The protein below binds the small molecule below.
Small molecule (SMILES): Cc1cn([C@H]2C[C@H](O[P](=O)(O)OC[C@H]3O[C@@H](n4ccc(N)nc4=O)C[C@@H]3O[P](=O)(O)OC[C@H]3O[C@@H](n4cnc5c(N)ncnc54)C[C@@H]3O[P](=O)(O)OC[C@H]3O[C@@H](n4cnc5c(=O)nc(N)[nH]c54)C[C@@H]3O)[C@@H](CO[P](=O)(O)O[C@H]3C[C@H](n4cc(C)c(=O)[nH]c4=O)O[C@@H]3CO[P](=O)(O)O[C@H]3C[C@H](n4cnc5c(N)ncnc54)O[C@@H]3CO[P](=O)(O)O[C@H]3C[C@H](n4cnc5c(N)ncnc54)O[C@@H]3CO[P](=O)(O)O[C@H]3C[C@H](n4cc(C)c(=O)[nH]c4=O)O[C@@H]3CO[P](=O)(O)O[C@H]3C[C@H](n4cnc5c(=O)nc(N)[nH]c54)O[C@@H]3COP(=O)=O)O2)c(=O)[nH]c1=O

Binding-site contacts:
Ligand atom C7 contacts residue THR100 of chain 1.A at 3.6 Å.
Ligand atom OP2 contacts residue SER121 of chain 1.A at 3.7 Å.
Ligand atom OP2 contacts residue SER101 of chain 1.A at 3.4 Å.
Ligand atom C5' contacts residue LEU8 of chain 1.A at 3.8 Å (hydrophobic).
Ligand atom P contacts residue SER102 of chain 1.A at 3.8 Å.
Ligand atom O5' contacts residue THR9 of chain 1.A at 3.7 Å.
Ligand atom C1' contacts residue LYS30 of chain 1.A at 3.8 Å.
Ligand atom C2' contacts residue VAL122 of chain 1.A at 3.9 Å (hydrophobic).
Ligand atom C4 contacts residue GLN123 of chain 1.A at 3.7 Å.
Ligand atom P contacts residue VAL122 of chain 1.A at 3.6 Å.
Ligand atom O3' contacts residue GLY29 of chain 1.A at 3.3 Å.
Ligand atom OP1 contacts residue LEU8 of chain 1.A at 3.2 Å.
Ligand atom OP1 contacts residue SER102 of chain 1.A at 3.6 Å.
Ligand atom C1' contacts residue LYS30 of chain 1.A at 3.7 Å.
Ligand atom O3' contacts residue LYS30 of chain 1.A at 3.9 Å.
Ligand atom C7 contacts residue GLN123 of chain 1.A at 3.9 Å.
Ligand atom C7 contacts residue VAL122 of chain 1.A at 3.9 Å (hydrophobic).
Ligand atom C3' contacts residue VAL122 of chain 1.A at 3.8 Å (hydrophobic).
Ligand atom O5' contacts residue VAL122 of chain 1.A at 3.2 Å.
Ligand atom O4' contacts residue LYS30 of chain 1.A at 3.7 Å.
Ligand atom N6 contacts residue GLN197 of chain 1.A at 3.5 Å (h-bond).
Ligand atom O4 contacts residue GLN123 of chain 1.A at 2.5 Å (h-bond).
Ligand atom C5' contacts residue VAL122 of chain 1.A at 3.9 Å (hydrophobic).
Ligand atom N3 contacts residue LYS26 of chain 1.A at 3.4 Å.
Ligand atom OP2 contacts residue VAL122 of chain 1.A at 3.0 Å (h-bond).
Ligand atom OP1 contacts residue THR120 of chain 1.A at 3.3 Å (h-bond).
Ligand atom C4' contacts residue MET25 of chain 1.A at 3.7 Å (hydrophobic).
Ligand atom O2 contacts residue LYS30 of chain 1.A at 2.9 Å (salt-bridge).
Ligand atom OP1 contacts residue GLY29 of chain 1.A at 3.6 Å.
Ligand atom C5' contacts residue MET25 of chain 1.A at 3.5 Å (hydrophobic).
Ligand atom N6 contacts residue GLN123 of chain 1.A at 3.8 Å.
Ligand atom OP1 contacts residue VAL122 of chain 1.A at 3.6 Å.
Ligand atom OP1 contacts residue LYS30 of chain 1.A at 3.7 Å.
Ligand atom OP2 contacts residue SER102 of chain 1.A at 3.0 Å (h-bond).
Ligand atom C1' contacts residue LYS26 of chain 1.A at 3.6 Å.
Ligand atom OP1 contacts residue LYS33 of chain 1.A at 3.9 Å.
Ligand atom O4' contacts residue LYS30 of chain 1.A at 3.9 Å.
Ligand atom C2' contacts residue LYS26 of chain 1.A at 3.2 Å.
Ligand atom C1' contacts residue LYS26 of chain 1.A at 3.7 Å.
Ligand atom O4' contacts residue LYS26 of chain 1.A at 3.2 Å.

Sequence of chain 1.A:
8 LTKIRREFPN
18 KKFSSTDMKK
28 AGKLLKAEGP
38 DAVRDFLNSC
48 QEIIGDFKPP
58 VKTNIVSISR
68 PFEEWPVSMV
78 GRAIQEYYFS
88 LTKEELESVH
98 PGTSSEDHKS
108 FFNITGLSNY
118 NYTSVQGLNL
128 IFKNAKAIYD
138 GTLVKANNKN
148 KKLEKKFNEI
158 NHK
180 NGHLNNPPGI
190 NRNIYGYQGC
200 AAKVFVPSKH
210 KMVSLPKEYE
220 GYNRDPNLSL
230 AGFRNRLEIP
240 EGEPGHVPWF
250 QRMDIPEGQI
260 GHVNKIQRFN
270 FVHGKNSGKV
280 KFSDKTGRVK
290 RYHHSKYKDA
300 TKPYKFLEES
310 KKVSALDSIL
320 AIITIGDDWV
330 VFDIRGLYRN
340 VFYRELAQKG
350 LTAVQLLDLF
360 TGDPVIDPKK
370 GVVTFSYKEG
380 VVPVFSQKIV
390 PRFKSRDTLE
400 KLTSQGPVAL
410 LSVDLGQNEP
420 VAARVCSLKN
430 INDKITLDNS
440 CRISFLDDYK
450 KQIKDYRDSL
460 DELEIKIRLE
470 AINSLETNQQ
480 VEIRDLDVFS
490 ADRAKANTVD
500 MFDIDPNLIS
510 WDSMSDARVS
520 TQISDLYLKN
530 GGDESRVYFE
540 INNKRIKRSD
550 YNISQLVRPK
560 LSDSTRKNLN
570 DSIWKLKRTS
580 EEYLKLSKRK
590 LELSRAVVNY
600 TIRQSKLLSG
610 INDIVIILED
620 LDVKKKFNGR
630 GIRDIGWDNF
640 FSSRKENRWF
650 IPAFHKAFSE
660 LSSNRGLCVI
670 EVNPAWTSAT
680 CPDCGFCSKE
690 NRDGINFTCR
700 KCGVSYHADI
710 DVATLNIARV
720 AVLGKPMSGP